Sequence of chain 1.D:
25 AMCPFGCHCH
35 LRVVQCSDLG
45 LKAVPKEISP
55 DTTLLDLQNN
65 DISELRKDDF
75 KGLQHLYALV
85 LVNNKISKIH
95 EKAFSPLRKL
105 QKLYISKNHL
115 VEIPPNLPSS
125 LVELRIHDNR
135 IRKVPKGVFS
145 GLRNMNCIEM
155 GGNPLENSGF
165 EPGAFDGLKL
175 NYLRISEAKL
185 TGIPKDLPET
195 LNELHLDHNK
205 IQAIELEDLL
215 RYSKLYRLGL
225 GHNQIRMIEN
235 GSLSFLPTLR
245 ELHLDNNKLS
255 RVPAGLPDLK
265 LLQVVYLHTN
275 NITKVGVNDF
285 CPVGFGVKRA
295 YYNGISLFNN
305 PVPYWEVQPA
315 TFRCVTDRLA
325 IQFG

Binding-site contacts:
Ligand atom C8 contacts residue LYS252 of chain 1.D at 4.2 Å.
Ligand atom C3 contacts residue ASN275 of chain 1.D at 3.6 Å.
Ligand atom O3 contacts residue LYS252 of chain 1.D at 4.4 Å.
Ligand atom C4 contacts residue ASN275 of chain 1.D at 4.1 Å.
Ligand atom C5 contacts residue ASN275 of chain 1.D at 3.6 Å.
Ligand atom C1 contacts residue ASN275 of chain 1.D at 1.4 Å.
Ligand atom O5 contacts residue ASN275 of chain 1.D at 2.3 Å (h-bond).
Ligand atom N2 contacts residue ASN275 of chain 1.D at 3.7 Å.
Ligand atom O3 contacts residue ASN275 of chain 1.D at 3.9 Å.
Ligand atom C2 contacts residue ASN275 of chain 1.D at 2.6 Å.

This small molecule binds to this protein.
Small molecule (SMILES): CC(=O)N[C@@H]1[C@@H](O)[C@H](O)[C@@H](CO)O[C@H]1O